Binding-site contacts:
Ligand atom OAJ contacts residue ALA183 of chain 1.B at 4.0 Å.
Ligand atom CAN contacts residue GLY182 of chain 1.B at 4.0 Å.
Ligand atom CAL contacts residue ALA183 of chain 1.B at 3.4 Å (hydrophobic).
Ligand atom NAI contacts residue ALA183 of chain 1.B at 3.5 Å (h-bond).
Ligand atom NAI contacts residue GLY182 of chain 1.B at 3.6 Å.
Ligand atom NAI contacts residue TYR203 of chain 1.B at 3.9 Å.
Ligand atom CAN contacts residue SER178 of chain 1.B at 4.0 Å.
Ligand atom CAN contacts residue ALA183 of chain 1.B at 3.5 Å (hydrophobic).
Ligand atom CAF contacts residue TYR151 of chain 1.B at 4.0 Å (hydrophobic).
Ligand atom CAG contacts residue TYR203 of chain 1.B at 3.4 Å (hydrophobic).
Ligand atom CAD contacts residue ALA183 of chain 1.B at 3.6 Å (hydrophobic).
Ligand atom OAB contacts residue HIS209 of chain 1.B at 3.0 Å (h-bond).
Ligand atom CAM contacts residue TYR203 of chain 1.B at 3.4 Å (hydrophobic).
Ligand atom CAO contacts residue ALA183 of chain 1.B at 3.5 Å (hydrophobic).
Ligand atom CAH contacts residue GLY182 of chain 1.B at 3.4 Å.
Ligand atom CAM contacts residue GLY182 of chain 1.B at 3.4 Å.
Ligand atom CAE contacts residue GLY179 of chain 1.B at 3.8 Å.
Ligand atom CAK contacts residue HIS209 of chain 1.B at 3.8 Å.
Ligand atom CAN contacts residue GLY179 of chain 1.B at 3.8 Å.
Ligand atom CAG contacts residue ALA183 of chain 1.B at 3.4 Å (hydrophobic).
Ligand atom OAB contacts residue TYR203 of chain 1.B at 2.7 Å (h-bond).
Ligand atom CAD contacts residue LEU235 of chain 1.B at 3.8 Å (hydrophobic).
Ligand atom CAL contacts residue TYR203 of chain 1.B at 3.9 Å (hydrophobic).
Ligand atom CAH contacts residue TYR203 of chain 1.B at 3.9 Å (hydrophobic).
Ligand atom CAD contacts residue LEU191 of chain 1.B at 4.0 Å (hydrophobic).
Ligand atom CAF contacts residue TYR203 of chain 1.B at 3.9 Å (hydrophobic).
Ligand atom CAA contacts residue TYR203 of chain 1.B at 4.0 Å (hydrophobic).
Ligand atom NAI contacts residue GLY179 of chain 1.B at 3.2 Å (h-bond).
Ligand atom OAB contacts residue TYR151 of chain 1.B at 3.9 Å.
Ligand atom CAO contacts residue TYR203 of chain 1.B at 3.1 Å (hydrophobic).
Ligand atom CAE contacts residue ALA183 of chain 1.B at 3.8 Å (hydrophobic).
Ligand atom CAF contacts residue ALA183 of chain 1.B at 3.5 Å (hydrophobic).
Ligand atom CAO contacts residue GLY182 of chain 1.B at 3.9 Å.
Ligand atom NAI contacts residue SER178 of chain 1.B at 3.0 Å (h-bond).
Ligand atom CAN contacts residue TYR203 of chain 1.B at 3.5 Å (hydrophobic).
Ligand atom CAF contacts residue SER178 of chain 1.B at 3.5 Å.
Ligand atom CAK contacts residue TYR203 of chain 1.B at 3.7 Å (hydrophobic).
Ligand atom CAF contacts residue GLY182 of chain 1.B at 3.3 Å.
Ligand atom CAE contacts residue LEU235 of chain 1.B at 3.4 Å (hydrophobic).
Ligand atom CAM contacts residue ALA183 of chain 1.B at 3.5 Å (hydrophobic).

The protein below binds the small molecule below.
Small molecule (SMILES): COc1ccc2[nH]cc(CC(=O)O)c2c1

Sequence of chain 1.B:
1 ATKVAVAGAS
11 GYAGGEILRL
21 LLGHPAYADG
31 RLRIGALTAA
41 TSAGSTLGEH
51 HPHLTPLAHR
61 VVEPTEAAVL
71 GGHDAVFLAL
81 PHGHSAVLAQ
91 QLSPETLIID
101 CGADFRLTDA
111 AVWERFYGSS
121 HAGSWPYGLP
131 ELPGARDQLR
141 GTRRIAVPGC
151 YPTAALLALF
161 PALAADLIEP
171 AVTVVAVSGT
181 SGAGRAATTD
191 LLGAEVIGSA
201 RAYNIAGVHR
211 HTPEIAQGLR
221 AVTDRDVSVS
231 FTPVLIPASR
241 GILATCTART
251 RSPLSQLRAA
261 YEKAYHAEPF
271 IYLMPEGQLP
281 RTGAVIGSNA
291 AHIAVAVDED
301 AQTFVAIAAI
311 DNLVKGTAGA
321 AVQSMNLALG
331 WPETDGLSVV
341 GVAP